Binding-site contacts:
Ligand atom O3 contacts residue GLU127 of chain 28.F at 4.2 Å.
Ligand atom N2 contacts residue ASN156 of chain 28.F at 2.5 Å (h-bond).
Ligand atom O5 contacts residue GLY126 of chain 28.F at 3.7 Å.
Ligand atom C6 contacts residue LYS128 of chain 28.F at 4.3 Å.
Ligand atom C8 contacts residue PRO179 of chain 28.F at 4.4 Å (hydrophobic).
Ligand atom O4 contacts residue GLU127 of chain 28.F at 3.1 Å (salt-bridge).
Ligand atom O5 contacts residue ASN156 of chain 28.F at 2.5 Å (h-bond).
Ligand atom C1 contacts residue GLY126 of chain 28.F at 3.4 Å.
Ligand atom C4 contacts residue GLU127 of chain 28.F at 3.6 Å.
Ligand atom O7 contacts residue ASN156 of chain 28.F at 3.2 Å (h-bond).
Ligand atom C3 contacts residue ASN156 of chain 28.F at 3.6 Å.
Ligand atom C6 contacts residue GLU127 of chain 28.F at 3.8 Å.
Ligand atom C7 contacts residue ASN156 of chain 28.F at 3.3 Å.
Ligand atom C3 contacts residue GLU127 of chain 28.F at 3.6 Å.
Ligand atom C1 contacts residue ASN156 of chain 28.F at 1.4 Å.
Ligand atom C5 contacts residue GLU127 of chain 28.F at 3.6 Å.
Ligand atom C8 contacts residue ASN156 of chain 28.F at 4.2 Å.
Ligand atom C4 contacts residue ASN156 of chain 28.F at 4.2 Å.
Ligand atom C2 contacts residue ASN156 of chain 28.F at 2.3 Å.
Ligand atom C5 contacts residue GLY126 of chain 28.F at 4.0 Å.
Ligand atom C5 contacts residue ASN156 of chain 28.F at 3.7 Å.

A protein and the small-molecule ligand that binds it are described below.
Small molecule (SMILES): CC(=O)N[C@@H]1[C@@H](O)[C@H](O)[C@@H](CO)O[C@H]1O

Sequence of chain 28.F:
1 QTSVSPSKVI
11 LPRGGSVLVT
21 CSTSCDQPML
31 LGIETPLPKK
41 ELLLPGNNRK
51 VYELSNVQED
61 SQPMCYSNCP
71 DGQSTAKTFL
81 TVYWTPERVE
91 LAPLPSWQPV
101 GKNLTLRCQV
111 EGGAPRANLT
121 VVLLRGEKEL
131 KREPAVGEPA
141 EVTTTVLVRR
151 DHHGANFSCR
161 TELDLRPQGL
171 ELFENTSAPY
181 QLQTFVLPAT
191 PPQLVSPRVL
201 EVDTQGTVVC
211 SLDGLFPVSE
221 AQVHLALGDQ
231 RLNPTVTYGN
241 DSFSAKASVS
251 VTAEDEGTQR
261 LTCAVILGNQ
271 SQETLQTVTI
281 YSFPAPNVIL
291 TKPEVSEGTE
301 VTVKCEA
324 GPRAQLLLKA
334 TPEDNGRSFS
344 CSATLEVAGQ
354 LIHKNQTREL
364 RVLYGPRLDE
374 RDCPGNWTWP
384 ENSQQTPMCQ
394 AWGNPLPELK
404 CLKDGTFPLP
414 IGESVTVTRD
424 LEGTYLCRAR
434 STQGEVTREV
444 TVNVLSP